This protein binds this small molecule.
Small molecule (SMILES): Nc1ccc(C(=O)N[C@@H](CCC(=O)O)C(=O)O)cc1

Sequence of chain 1.D:
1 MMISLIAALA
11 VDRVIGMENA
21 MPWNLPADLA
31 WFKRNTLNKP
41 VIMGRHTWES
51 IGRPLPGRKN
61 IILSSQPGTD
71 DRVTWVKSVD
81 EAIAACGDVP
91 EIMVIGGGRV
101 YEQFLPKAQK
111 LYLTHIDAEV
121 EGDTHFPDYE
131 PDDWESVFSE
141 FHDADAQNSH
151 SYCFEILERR

Binding-site contacts:
Ligand atom N contacts residue LEU55 of chain 1.D at 3.7 Å.
Ligand atom O1 contacts residue PHE32 of chain 1.D at 3.4 Å.
Ligand atom CT contacts residue ARG58 of chain 1.D at 3.5 Å.
Ligand atom C6 contacts residue ILE51 of chain 1.D at 4.1 Å (hydrophobic).
Ligand atom O1 contacts residue ARG58 of chain 1.D at 2.7 Å (salt-bridge).
Ligand atom O2 contacts residue PRO56 of chain 1.D at 3.8 Å.
Ligand atom O1 contacts residue LEU55 of chain 1.D at 3.5 Å.
Ligand atom C2 contacts residue ILE51 of chain 1.D at 4.1 Å (hydrophobic).
Ligand atom C contacts residue LEU55 of chain 1.D at 4.1 Å (hydrophobic).
Ligand atom C6 contacts residue LEU55 of chain 1.D at 4.1 Å (hydrophobic).
Ligand atom C1 contacts residue LEU29 of chain 1.D at 3.9 Å (hydrophobic).
Ligand atom C3 contacts residue ILE51 of chain 1.D at 3.7 Å (hydrophobic).
Ligand atom C4 contacts residue LG31 of chain 1.Q at 4.0 Å.
Ligand atom N contacts residue PHE32 of chain 1.D at 4.1 Å.
Ligand atom N4 contacts residue NAP1 of chain 1.S at 4.0 Å.
Ligand atom N4 contacts residue MET21 of chain 1.D at 4.3 Å.
Ligand atom O2 contacts residue LYS33 of chain 1.D at 3.9 Å.
Ligand atom N4 contacts residue LG31 of chain 1.Q at 3.7 Å.
Ligand atom CG contacts residue LEU29 of chain 1.D at 4.3 Å (hydrophobic).
Ligand atom O contacts residue LEU29 of chain 1.D at 4.1 Å.
Ligand atom C4 contacts residue MET21 of chain 1.D at 4.2 Å (hydrophobic).
Ligand atom C5 contacts residue LG31 of chain 1.Q at 3.8 Å.
Ligand atom O contacts residue ARG53 of chain 1.D at 3.8 Å.
Ligand atom C6 contacts residue PHE32 of chain 1.D at 3.4 Å (hydrophobic).
Ligand atom C6 contacts residue LEU29 of chain 1.D at 4.2 Å (hydrophobic).
Ligand atom CB contacts residue LEU29 of chain 1.D at 3.6 Å (hydrophobic).
Ligand atom N4 contacts residue ILE51 of chain 1.D at 4.0 Å.
Ligand atom C3 contacts residue MET21 of chain 1.D at 3.6 Å (hydrophobic).
Ligand atom C5 contacts residue ILE51 of chain 1.D at 3.7 Å (hydrophobic).
Ligand atom C2 contacts residue MET21 of chain 1.D at 4.2 Å (hydrophobic).
Ligand atom O2 contacts residue LEU55 of chain 1.D at 3.7 Å.
Ligand atom O1 contacts residue LYS33 of chain 1.D at 3.7 Å.
Ligand atom CA contacts residue LEU55 of chain 1.D at 4.0 Å (hydrophobic).
Ligand atom C2 contacts residue LEU29 of chain 1.D at 4.1 Å (hydrophobic).
Ligand atom CT contacts residue LYS33 of chain 1.D at 4.2 Å.
Ligand atom C contacts residue LEU29 of chain 1.D at 4.2 Å (hydrophobic).
Ligand atom CT contacts residue LEU55 of chain 1.D at 3.5 Å (hydrophobic).
Ligand atom O2 contacts residue ARG58 of chain 1.D at 2.8 Å (salt-bridge).
Ligand atom C4 contacts residue ILE51 of chain 1.D at 3.6 Å (hydrophobic).
Ligand atom C5 contacts residue PHE32 of chain 1.D at 3.8 Å (hydrophobic).